The small molecule below binds the protein below.
Small molecule (SMILES): NS(=O)(=O)c1ccc(NC(=O)NCCNCc2ccc(Br)cc2O)cc1

Sequence of chain 1.B:
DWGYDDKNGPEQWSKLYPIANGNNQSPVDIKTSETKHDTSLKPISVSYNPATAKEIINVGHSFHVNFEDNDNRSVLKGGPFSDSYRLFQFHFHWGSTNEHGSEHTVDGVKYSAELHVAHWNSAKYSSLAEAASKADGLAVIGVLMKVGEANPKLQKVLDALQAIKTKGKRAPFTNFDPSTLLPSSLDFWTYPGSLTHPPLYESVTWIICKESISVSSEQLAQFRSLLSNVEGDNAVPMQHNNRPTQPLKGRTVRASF

Binding-site contacts:
Ligand atom C12 contacts residue HIS68 of chain 1.B at 3.8 Å.
Ligand atom O03 contacts residue SER198 of chain 1.B at 3.8 Å.
Ligand atom S02 contacts residue THR200 of chain 1.B at 3.9 Å.
Ligand atom C26 contacts residue PHE92 of chain 1.B at 3.6 Å (hydrophobic).
Ligand atom C16 contacts residue HIS68 of chain 1.B at 3.3 Å.
Ligand atom S02 contacts residue HIS120 of chain 1.B at 4.0 Å.
Ligand atom S02 contacts residue HIS95 of chain 1.B at 3.9 Å.
Ligand atom N01 contacts residue HIS97 of chain 1.B at 3.2 Å (h-bond).
Ligand atom C05 contacts residue LEU199 of chain 1.B at 3.7 Å (hydrophobic).
Ligand atom O04 contacts residue HIS95 of chain 1.B at 3.3 Å.
Ligand atom C26 contacts residue LEU132 of chain 1.B at 3.4 Å (hydrophobic).
Ligand atom C12 contacts residue GLN93 of chain 1.B at 3.7 Å.
Ligand atom C15 contacts residue HIS68 of chain 1.B at 3.3 Å.
Ligand atom S02 contacts residue ZN1 of chain 1.E at 3.0 Å.
Ligand atom N14 contacts residue HIS68 of chain 1.B at 4.0 Å.
Ligand atom C25 contacts residue LEU132 of chain 1.B at 3.4 Å (hydrophobic).
Ligand atom C09 contacts residue HIS201 of chain 1.B at 3.2 Å.
Ligand atom N01 contacts residue HIS120 of chain 1.B at 3.3 Å (h-bond).
Ligand atom C07 contacts residue LEU199 of chain 1.B at 4.0 Å (hydrophobic).
Ligand atom O04 contacts residue TRP210 of chain 1.B at 3.8 Å.
Ligand atom C10 contacts residue HIS201 of chain 1.B at 3.5 Å.
Ligand atom N01 contacts residue THR200 of chain 1.B at 2.8 Å (h-bond).
Ligand atom O03 contacts residue TRP210 of chain 1.B at 3.4 Å.
Ligand atom C06 contacts residue LEU199 of chain 1.B at 3.8 Å (hydrophobic).
Ligand atom O04 contacts residue VAL144 of chain 1.B at 3.6 Å.
Ligand atom C09 contacts residue LEU199 of chain 1.B at 4.0 Å (hydrophobic).
Ligand atom N01 contacts residue ZN1 of chain 1.E at 1.9 Å.
Ligand atom C05 contacts residue HIS95 of chain 1.B at 4.0 Å.
Ligand atom C25 contacts residue PHE92 of chain 1.B at 3.0 Å (hydrophobic).
Ligand atom C07 contacts residue GLN93 of chain 1.B at 3.6 Å.
Ligand atom O03 contacts residue LEU199 of chain 1.B at 3.2 Å.
Ligand atom O04 contacts residue HIS120 of chain 1.B at 3.5 Å (h-bond).
Ligand atom O13 contacts residue GLN93 of chain 1.B at 3.0 Å (h-bond).
Ligand atom C06 contacts residue HIS95 of chain 1.B at 3.9 Å.
Ligand atom O04 contacts residue ZN1 of chain 1.E at 3.1 Å.
Ligand atom N01 contacts residue HIS95 of chain 1.B at 3.3 Å (h-bond).
Ligand atom C10 contacts residue LEU199 of chain 1.B at 3.9 Å (hydrophobic).
Ligand atom O03 contacts residue THR200 of chain 1.B at 2.8 Å (h-bond).
Ligand atom BR1 contacts residue LEU142 of chain 1.B at 3.8 Å.
Ligand atom O13 contacts residue HIS68 of chain 1.B at 2.9 Å.